The protein below binds the small molecule below.
Small molecule (SMILES): O=c1cc[nH]c(=O)[nH]1

Sequence of chain 1.F:
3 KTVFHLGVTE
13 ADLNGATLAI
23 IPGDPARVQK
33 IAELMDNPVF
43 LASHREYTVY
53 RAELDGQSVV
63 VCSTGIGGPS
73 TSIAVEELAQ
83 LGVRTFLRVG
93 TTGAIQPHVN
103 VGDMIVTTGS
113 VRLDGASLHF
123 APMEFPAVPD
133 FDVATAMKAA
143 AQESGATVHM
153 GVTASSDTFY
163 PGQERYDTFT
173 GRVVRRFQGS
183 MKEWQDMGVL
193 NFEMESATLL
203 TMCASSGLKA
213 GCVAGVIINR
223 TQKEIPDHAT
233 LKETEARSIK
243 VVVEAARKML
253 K

Binding-site contacts:
Ligand atom C5 contacts residue ILE220 of chain 1.F at 4.3 Å (hydrophobic).
Ligand atom C2 contacts residue PHE194 of chain 1.F at 3.9 Å (hydrophobic).
Ligand atom C6 contacts residue THR93 of chain 1.F at 4.1 Å.
Ligand atom C4 contacts residue THR94 of chain 1.F at 4.4 Å.
Ligand atom C2 contacts residue GLU195 of chain 1.F at 4.2 Å.
Ligand atom N3 contacts residue PHE194 of chain 1.F at 3.9 Å.
Ligand atom O2 contacts residue GLN165 of chain 1.F at 3.0 Å (h-bond).
Ligand atom C4 contacts residue PHE161 of chain 1.F at 3.8 Å (hydrophobic).
Ligand atom N3 contacts residue GLN165 of chain 1.F at 2.9 Å (h-bond).
Ligand atom O2 contacts residue GLU195 of chain 1.F at 3.5 Å.
Ligand atom O2 contacts residue PHE194 of chain 1.F at 4.0 Å.
Ligand atom C2 contacts residue GOL1 of chain 1.Y at 3.8 Å.
Ligand atom C4 contacts residue ARG167 of chain 1.F at 3.8 Å.
Ligand atom C4 contacts residue GLN165 of chain 1.F at 3.7 Å.
Ligand atom C5 contacts residue ILE219 of chain 1.F at 4.4 Å (hydrophobic).
Ligand atom N1 contacts residue GOL1 of chain 1.Y at 3.3 Å (h-bond).
Ligand atom N3 contacts residue ARG167 of chain 1.F at 4.2 Å.
Ligand atom C6 contacts residue GLY95 of chain 1.F at 4.0 Å.
Ligand atom C5 contacts residue PHE161 of chain 1.F at 4.2 Å (hydrophobic).
Ligand atom N3 contacts residue PHE161 of chain 1.F at 3.5 Å.
Ligand atom C2 contacts residue PHE161 of chain 1.F at 3.5 Å (hydrophobic).
Ligand atom C2 contacts residue GLN165 of chain 1.F at 3.8 Å.
Ligand atom C5 contacts residue GLY95 of chain 1.F at 3.4 Å.
Ligand atom N3 contacts residue GLY95 of chain 1.F at 4.3 Å.
Ligand atom N1 contacts residue THR93 of chain 1.F at 4.2 Å.
Ligand atom O4 contacts residue ARG167 of chain 1.F at 3.0 Å (salt-bridge).
Ligand atom O4 contacts residue ILE220 of chain 1.F at 4.4 Å.
Ligand atom C6 contacts residue GOL1 of chain 1.Y at 4.0 Å.
Ligand atom O4 contacts residue GLY95 of chain 1.F at 3.6 Å.
Ligand atom C6 contacts residue PHE161 of chain 1.F at 4.2 Å (hydrophobic).
Ligand atom C4 contacts residue GLY95 of chain 1.F at 3.6 Å.
Ligand atom C6 contacts residue ILE219 of chain 1.F at 4.3 Å (hydrophobic).
Ligand atom O2 contacts residue GOL1 of chain 1.Y at 3.2 Å.
Ligand atom N1 contacts residue PHE161 of chain 1.F at 3.9 Å.
Ligand atom N1 contacts residue THR94 of chain 1.F at 4.3 Å.
Ligand atom C5 contacts residue THR94 of chain 1.F at 3.7 Å.
Ligand atom O4 contacts residue GLN165 of chain 1.F at 3.6 Å.
Ligand atom C6 contacts residue THR94 of chain 1.F at 3.9 Å.
Ligand atom O2 contacts residue MET196 of chain 1.F at 3.8 Å.
Ligand atom O2 contacts residue PHE161 of chain 1.F at 3.8 Å.